A small-molecule ligand and the protein it binds are described below.
Small molecule (SMILES): Cc1cc(CCCCCCCOc2ccc(C3=N[C@@H](C)CO3)cc2)on1

Sequence of chain 8.A:
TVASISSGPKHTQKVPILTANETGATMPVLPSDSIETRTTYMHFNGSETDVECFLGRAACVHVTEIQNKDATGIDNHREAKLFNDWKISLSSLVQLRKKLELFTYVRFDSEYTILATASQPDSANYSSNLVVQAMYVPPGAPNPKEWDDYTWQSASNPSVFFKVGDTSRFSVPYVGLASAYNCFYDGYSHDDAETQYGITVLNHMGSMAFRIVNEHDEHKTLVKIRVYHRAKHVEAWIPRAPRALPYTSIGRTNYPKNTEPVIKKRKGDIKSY

Sequence of chain 8.C:
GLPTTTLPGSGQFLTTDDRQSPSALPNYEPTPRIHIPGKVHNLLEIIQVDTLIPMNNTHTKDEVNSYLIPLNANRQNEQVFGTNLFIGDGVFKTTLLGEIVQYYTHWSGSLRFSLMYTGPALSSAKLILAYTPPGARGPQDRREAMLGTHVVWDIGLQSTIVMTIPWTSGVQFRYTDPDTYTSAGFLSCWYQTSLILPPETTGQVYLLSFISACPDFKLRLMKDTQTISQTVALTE

Binding-site contacts:
Ligand atom C1C contacts residue TYR152 of chain 8.A at 4.0 Å (hydrophobic).
Ligand atom C4 contacts residue MET224 of chain 8.A at 3.8 Å (hydrophobic).
Ligand atom C3C contacts residue VAL188 of chain 8.A at 3.3 Å (hydrophobic).
Ligand atom N2 contacts residue ALA24 of chain 8.C at 3.4 Å.
Ligand atom CM1 contacts residue SER107 of chain 8.A at 3.6 Å.
Ligand atom C31 contacts residue ALA150 of chain 8.A at 3.5 Å (hydrophobic).
Ligand atom C2B contacts residue MET221 of chain 8.A at 3.6 Å (hydrophobic).
Ligand atom C2C contacts residue VAL188 of chain 8.A at 3.2 Å (hydrophobic).
Ligand atom O1B contacts residue MET221 of chain 8.A at 3.4 Å.
Ligand atom C6C contacts residue VAL191 of chain 8.A at 3.2 Å (hydrophobic).
Ligand atom C3 contacts residue PHE186 of chain 8.A at 3.8 Å (hydrophobic).
Ligand atom C4C contacts residue TYR152 of chain 8.A at 3.8 Å (hydrophobic).
Ligand atom C3B contacts residue MET221 of chain 8.A at 4.0 Å (hydrophobic).
Ligand atom C5 contacts residue PHE186 of chain 8.A at 3.5 Å (hydrophobic).
Ligand atom C31 contacts residue SER175 of chain 8.A at 3.6 Å.
Ligand atom C5B contacts residue LEU106 of chain 8.A at 3.7 Å (hydrophobic).
Ligand atom C4 contacts residue TYR152 of chain 8.A at 3.9 Å (hydrophobic).
Ligand atom O1 contacts residue VAL188 of chain 8.A at 3.8 Å.
Ligand atom C1B contacts residue MET221 of chain 8.A at 4.0 Å (hydrophobic).
Ligand atom O1 contacts residue PHE186 of chain 8.A at 3.5 Å.
Ligand atom C7C contacts residue TYR128 of chain 8.A at 3.6 Å (hydrophobic).
Ligand atom C3C contacts residue TYR128 of chain 8.A at 3.9 Å (hydrophobic).
Ligand atom N2 contacts residue PHE186 of chain 8.A at 3.7 Å.
Ligand atom C4 contacts residue PHE186 of chain 8.A at 3.6 Å (hydrophobic).
Ligand atom C5C contacts residue TYR128 of chain 8.A at 3.5 Å (hydrophobic).
Ligand atom C5 contacts residue TYR152 of chain 8.A at 3.8 Å (hydrophobic).
Ligand atom C4C contacts residue ILE104 of chain 8.A at 3.7 Å (hydrophobic).
Ligand atom C5C contacts residue ILE104 of chain 8.A at 3.5 Å (hydrophobic).
Ligand atom O1 contacts residue ALA24 of chain 8.C at 3.6 Å.
Ligand atom O1B contacts residue ILE104 of chain 8.A at 3.8 Å.
Ligand atom C5B contacts residue TYR197 of chain 8.A at 3.7 Å (hydrophobic).
Ligand atom C6B contacts residue TYR197 of chain 8.A at 3.6 Å (hydrophobic).
Ligand atom C31 contacts residue PRO174 of chain 8.A at 3.4 Å (hydrophobic).
Ligand atom C31 contacts residue VAL176 of chain 8.A at 3.3 Å (hydrophobic).
Ligand atom O1 contacts residue TYR152 of chain 8.A at 3.9 Å.
Ligand atom C7C contacts residue TYR197 of chain 8.A at 3.8 Å (hydrophobic).
Ligand atom C3 contacts residue PRO174 of chain 8.A at 3.8 Å (hydrophobic).
Ligand atom N2 contacts residue PRO174 of chain 8.A at 3.9 Å.
Ligand atom C6C contacts residue MET221 of chain 8.A at 3.7 Å (hydrophobic).
Ligand atom O1B contacts residue TYR128 of chain 8.A at 3.9 Å.